Sequence of chain 1.B:
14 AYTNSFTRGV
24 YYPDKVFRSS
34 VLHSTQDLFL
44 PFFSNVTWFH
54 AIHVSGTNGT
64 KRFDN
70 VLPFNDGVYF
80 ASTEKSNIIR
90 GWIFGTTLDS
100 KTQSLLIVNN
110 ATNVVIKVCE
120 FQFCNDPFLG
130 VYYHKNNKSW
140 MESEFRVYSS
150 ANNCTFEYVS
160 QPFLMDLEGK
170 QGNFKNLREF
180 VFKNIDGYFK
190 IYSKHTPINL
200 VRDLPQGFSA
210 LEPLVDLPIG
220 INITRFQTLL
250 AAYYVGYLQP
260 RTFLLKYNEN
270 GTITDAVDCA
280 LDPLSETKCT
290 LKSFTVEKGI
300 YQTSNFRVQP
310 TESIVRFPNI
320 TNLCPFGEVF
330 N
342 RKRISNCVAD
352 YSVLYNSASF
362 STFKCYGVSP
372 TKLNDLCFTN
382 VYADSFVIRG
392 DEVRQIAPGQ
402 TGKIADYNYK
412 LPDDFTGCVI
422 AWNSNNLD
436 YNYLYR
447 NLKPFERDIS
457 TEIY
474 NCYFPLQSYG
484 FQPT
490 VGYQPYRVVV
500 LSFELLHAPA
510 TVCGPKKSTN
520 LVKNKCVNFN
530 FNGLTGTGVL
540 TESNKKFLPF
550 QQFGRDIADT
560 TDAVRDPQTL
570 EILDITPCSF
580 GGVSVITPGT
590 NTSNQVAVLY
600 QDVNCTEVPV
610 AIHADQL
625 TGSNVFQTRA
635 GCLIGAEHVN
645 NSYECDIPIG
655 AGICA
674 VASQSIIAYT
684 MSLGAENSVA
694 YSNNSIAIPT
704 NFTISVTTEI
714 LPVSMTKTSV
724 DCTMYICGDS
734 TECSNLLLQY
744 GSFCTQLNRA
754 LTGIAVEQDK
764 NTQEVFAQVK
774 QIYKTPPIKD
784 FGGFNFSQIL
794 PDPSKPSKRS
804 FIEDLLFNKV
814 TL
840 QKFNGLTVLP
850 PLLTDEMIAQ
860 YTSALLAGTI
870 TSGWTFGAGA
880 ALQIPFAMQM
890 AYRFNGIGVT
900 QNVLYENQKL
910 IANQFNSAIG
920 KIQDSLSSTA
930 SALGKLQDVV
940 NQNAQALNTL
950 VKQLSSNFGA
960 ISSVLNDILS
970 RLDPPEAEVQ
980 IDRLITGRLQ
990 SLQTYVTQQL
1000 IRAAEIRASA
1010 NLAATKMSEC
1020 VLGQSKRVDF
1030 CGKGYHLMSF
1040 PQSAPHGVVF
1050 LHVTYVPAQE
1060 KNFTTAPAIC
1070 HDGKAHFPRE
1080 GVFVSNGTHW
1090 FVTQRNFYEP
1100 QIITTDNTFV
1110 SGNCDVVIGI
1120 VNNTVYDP

Binding-site contacts:
Ligand atom C7 contacts residue ASN788 of chain 1.B at 3.2 Å.
Ligand atom C3 contacts residue SER790 of chain 1.B at 3.2 Å.
Ligand atom O5 contacts residue GLN791 of chain 1.B at 4.3 Å.
Ligand atom C2 contacts residue SER790 of chain 1.B at 3.3 Å.
Ligand atom C1 contacts residue SER790 of chain 1.B at 3.0 Å.
Ligand atom O6 contacts residue GLN791 of chain 1.B at 3.0 Å (h-bond).
Ligand atom C5 contacts residue SER790 of chain 1.B at 3.9 Å.
Ligand atom N2 contacts residue ASN788 of chain 1.B at 2.7 Å (h-bond).
Ligand atom C1 contacts residue ASN788 of chain 1.B at 1.4 Å.
Ligand atom O5 contacts residue ASN788 of chain 1.B at 2.4 Å (h-bond).
Ligand atom C5 contacts residue GLN791 of chain 1.B at 4.4 Å.
Ligand atom C2 contacts residue ASN788 of chain 1.B at 2.4 Å.
Ligand atom O7 contacts residue ASN788 of chain 1.B at 3.3 Å (h-bond).
Ligand atom O5 contacts residue SER790 of chain 1.B at 4.0 Å.
Ligand atom C3 contacts residue ASN788 of chain 1.B at 3.7 Å.
Ligand atom C6 contacts residue GLN791 of chain 1.B at 4.4 Å.
Ligand atom O4 contacts residue SER790 of chain 1.B at 4.5 Å.
Ligand atom C4 contacts residue SER790 of chain 1.B at 4.1 Å.
Ligand atom C4 contacts residue ASN788 of chain 1.B at 4.2 Å.
Ligand atom O3 contacts residue SER790 of chain 1.B at 4.2 Å.
Ligand atom N2 contacts residue SER790 of chain 1.B at 3.2 Å (h-bond).
Ligand atom C8 contacts residue ASN788 of chain 1.B at 4.2 Å.
Ligand atom C7 contacts residue SER790 of chain 1.B at 4.5 Å.
Ligand atom C5 contacts residue ASN788 of chain 1.B at 3.6 Å.

A protein and the small-molecule ligand that binds it are described below.
Small molecule (SMILES): CC(=O)N[C@H]1[C@H](O[C@H]2[C@H](O)[C@@H](NC(C)=O)CO[C@@H]2CO)O[C@H](CO)[C@@H](O)[C@@H]1O